Binding-site contacts:
Ligand atom C2 contacts residue MET132 of chain 2.A at 3.5 Å (hydrophobic).
Ligand atom C6 contacts residue PHE185 of chain 2.A at 3.6 Å (hydrophobic).
Ligand atom N1 contacts residue ASN107 of chain 2.A at 2.9 Å (h-bond).
Ligand atom O4 contacts residue SER213 of chain 2.A at 3.3 Å.
Ligand atom N5 contacts residue LYS217 of chain 2.A at 2.9 Å (salt-bridge).
Ligand atom C9 contacts residue VAL109 of chain 2.A at 3.8 Å (hydrophobic).
Ligand atom C4 contacts residue LYS217 of chain 2.A at 3.8 Å.
Ligand atom N8 contacts residue ARG251 of chain 2.A at 3.8 Å.
Ligand atom C10 contacts residue LYS217 of chain 2.A at 3.8 Å.
Ligand atom C4 contacts residue ASP179 of chain 2.A at 3.9 Å.
Ligand atom O6A contacts residue SO41 of chain 2.F at 3.4 Å (h-bond).
Ligand atom C6A contacts residue PHE185 of chain 2.A at 3.8 Å (hydrophobic).
Ligand atom C6 contacts residue LYS217 of chain 2.A at 3.8 Å.
Ligand atom N2 contacts residue MET132 of chain 2.A at 3.8 Å.
Ligand atom C10 contacts residue ARG251 of chain 2.A at 3.8 Å.
Ligand atom O4 contacts residue LYS217 of chain 2.A at 3.0 Å (salt-bridge).
Ligand atom C2 contacts residue ASP179 of chain 2.A at 3.1 Å.
Ligand atom N2 contacts residue PHE211 of chain 2.A at 3.5 Å.
Ligand atom N8 contacts residue VAL109 of chain 2.A at 3.6 Å.
Ligand atom C6 contacts residue ARG251 of chain 2.A at 3.5 Å.
Ligand atom N5 contacts residue ARG251 of chain 2.A at 3.5 Å (salt-bridge).
Ligand atom C4 contacts residue SER213 of chain 2.A at 3.6 Å.
Ligand atom C6A contacts residue LYS217 of chain 2.A at 3.9 Å.
Ligand atom C6A contacts residue SO41 of chain 2.F at 3.2 Å.
Ligand atom C4 contacts residue MET132 of chain 2.A at 3.6 Å (hydrophobic).
Ligand atom N2 contacts residue ASN107 of chain 2.A at 2.9 Å (h-bond).
Ligand atom N5 contacts residue PHE185 of chain 2.A at 3.5 Å.
Ligand atom N2 contacts residue VAL130 of chain 2.A at 3.9 Å.
Ligand atom N8 contacts residue ASP88 of chain 2.A at 3.8 Å.
Ligand atom O6A contacts residue LYS217 of chain 2.A at 3.1 Å (salt-bridge).
Ligand atom C7 contacts residue ARG251 of chain 2.A at 3.5 Å.
Ligand atom C2 contacts residue ASN107 of chain 2.A at 3.6 Å.
Ligand atom N1 contacts residue MET132 of chain 2.A at 4.0 Å.
Ligand atom C9 contacts residue ASN107 of chain 2.A at 3.9 Å.
Ligand atom N2 contacts residue ASP179 of chain 2.A at 2.8 Å (salt-bridge).
Ligand atom N3 contacts residue ASP179 of chain 2.A at 2.7 Å (salt-bridge).
Ligand atom N1 contacts residue VAL109 of chain 2.A at 3.6 Å.
Ligand atom N3 contacts residue MET132 of chain 2.A at 3.3 Å (h-bond).
Ligand atom C2 contacts residue PHE211 of chain 2.A at 3.9 Å (hydrophobic).
Ligand atom O6A contacts residue PHE185 of chain 2.A at 3.9 Å.

Sequence of chain 2.A:
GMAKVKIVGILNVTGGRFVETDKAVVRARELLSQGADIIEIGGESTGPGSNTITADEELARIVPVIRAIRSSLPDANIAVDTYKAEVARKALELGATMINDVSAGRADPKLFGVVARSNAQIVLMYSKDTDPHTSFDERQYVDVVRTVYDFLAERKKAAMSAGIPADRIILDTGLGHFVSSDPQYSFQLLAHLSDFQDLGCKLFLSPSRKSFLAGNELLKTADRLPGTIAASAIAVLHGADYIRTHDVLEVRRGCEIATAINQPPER

This small molecule binds to this protein.
Small molecule (SMILES): Nc1nc2ncc(CO)nc2c(=O)[nH]1